A protein and the small-molecule ligand that binds it are described below.
Small molecule (SMILES): CC(=O)N[C@@H]1[C@@H](O)[C@H](O)[C@@H](CO)O[C@H]1O

Sequence of chain 1.A:
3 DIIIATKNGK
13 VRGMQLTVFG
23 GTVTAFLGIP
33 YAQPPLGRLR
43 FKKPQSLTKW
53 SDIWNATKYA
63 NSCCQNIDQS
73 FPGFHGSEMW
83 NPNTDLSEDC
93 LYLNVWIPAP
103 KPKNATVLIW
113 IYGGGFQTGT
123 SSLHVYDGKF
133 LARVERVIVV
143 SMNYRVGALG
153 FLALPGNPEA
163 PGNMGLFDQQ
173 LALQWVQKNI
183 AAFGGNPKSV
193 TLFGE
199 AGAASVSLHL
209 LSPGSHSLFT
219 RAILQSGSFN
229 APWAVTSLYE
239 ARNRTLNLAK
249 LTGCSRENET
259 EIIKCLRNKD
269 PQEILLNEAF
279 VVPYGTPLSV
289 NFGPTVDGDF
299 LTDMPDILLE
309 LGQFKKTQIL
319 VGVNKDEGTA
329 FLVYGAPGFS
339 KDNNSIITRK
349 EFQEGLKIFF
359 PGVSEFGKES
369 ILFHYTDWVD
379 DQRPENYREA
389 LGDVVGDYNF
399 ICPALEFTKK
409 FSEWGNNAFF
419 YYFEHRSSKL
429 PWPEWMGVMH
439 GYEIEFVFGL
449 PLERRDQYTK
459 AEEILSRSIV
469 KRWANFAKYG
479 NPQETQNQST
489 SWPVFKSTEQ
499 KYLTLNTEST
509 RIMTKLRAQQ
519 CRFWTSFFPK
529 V

Binding-site contacts:
Ligand atom C4 contacts residue ARG14 of chain 1.A at 4.5 Å.
Ligand atom C5 contacts residue ASN57 of chain 1.A at 3.8 Å.
Ligand atom O5 contacts residue ARG14 of chain 1.A at 4.4 Å.
Ligand atom C3 contacts residue ASN57 of chain 1.A at 3.8 Å.
Ligand atom C3 contacts residue ARG14 of chain 1.A at 4.2 Å.
Ligand atom C5 contacts residue ARG14 of chain 1.A at 4.1 Å.
Ligand atom O7 contacts residue ASN57 of chain 1.A at 3.8 Å.
Ligand atom C8 contacts residue ASN57 of chain 1.A at 3.9 Å.
Ligand atom N2 contacts residue ASN57 of chain 1.A at 2.9 Å (h-bond).
Ligand atom C2 contacts residue ASN57 of chain 1.A at 2.6 Å.
Ligand atom C1 contacts residue ARG14 of chain 1.A at 4.0 Å.
Ligand atom C1 contacts residue ASN57 of chain 1.A at 1.5 Å.
Ligand atom O4 contacts residue ARG14 of chain 1.A at 4.4 Å.
Ligand atom C7 contacts residue ASN57 of chain 1.A at 3.3 Å.
Ligand atom O5 contacts residue ASN57 of chain 1.A at 2.5 Å (h-bond).
Ligand atom C4 contacts residue ASN57 of chain 1.A at 4.4 Å.